Sequence of chain 2.A:
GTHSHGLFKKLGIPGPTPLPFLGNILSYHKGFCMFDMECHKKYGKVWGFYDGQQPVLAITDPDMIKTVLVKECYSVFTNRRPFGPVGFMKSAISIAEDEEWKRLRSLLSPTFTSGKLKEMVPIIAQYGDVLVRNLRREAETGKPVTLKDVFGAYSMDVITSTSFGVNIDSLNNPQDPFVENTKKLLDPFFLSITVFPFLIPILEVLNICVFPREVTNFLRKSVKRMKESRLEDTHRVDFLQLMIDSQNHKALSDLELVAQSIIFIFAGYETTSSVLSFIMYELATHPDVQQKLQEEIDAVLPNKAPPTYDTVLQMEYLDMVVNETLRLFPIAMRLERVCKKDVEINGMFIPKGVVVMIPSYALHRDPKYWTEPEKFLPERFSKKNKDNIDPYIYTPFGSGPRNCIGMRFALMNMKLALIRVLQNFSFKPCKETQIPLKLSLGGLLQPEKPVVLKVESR

A protein and the small-molecule ligand that binds it are described below.
Small molecule (SMILES): O=C(N[C@@H](Cc1ccncc1)C(=O)NCc1ccc2-c3ccccn3->[Ir+]34(c5ccccc5-c5ccc6ccccc6n->35)(c3ccccc3-c3ccc5ccccc5n->43)<-n2c1)c1ccccc1

Binding-site contacts:
Ligand atom C25 contacts residue ILE100 of chain 2.A at 3.1 Å (hydrophobic).
Ligand atom C57 contacts residue ALA285 of chain 2.A at 3.5 Å (hydrophobic).
Ligand atom C62 contacts residue SER99 of chain 2.A at 3.8 Å.
Ligand atom C09 contacts residue VAL220 of chain 2.A at 3.8 Å (hydrophobic).
Ligand atom C44 contacts residue PRO90 of chain 2.A at 3.2 Å (hydrophobic).
Ligand atom C66 contacts residue ARG85 of chain 2.A at 3.4 Å.
Ligand atom C19 contacts residue ARG86 of chain 2.A at 3.6 Å.
Ligand atom C40 contacts residue VAL220 of chain 2.A at 3.1 Å (hydrophobic).
Ligand atom C11 contacts residue PHE284 of chain 2.A at 3.8 Å (hydrophobic).
Ligand atom C45 contacts residue GLY89 of chain 2.A at 3.5 Å.
Ligand atom C22 contacts residue ILE100 of chain 2.A at 3.7 Å (hydrophobic).
Ligand atom C59 contacts residue HEM1 of chain 2.B at 2.9 Å.
Ligand atom C45 contacts residue VAL91 of chain 2.A at 3.0 Å (hydrophobic).
Ligand atom C44 contacts residue VAL91 of chain 2.A at 2.7 Å (hydrophobic).
Ligand atom C01 contacts residue ILE100 of chain 2.A at 3.7 Å (hydrophobic).
Ligand atom C40 contacts residue PHE200 of chain 2.A at 3.6 Å (hydrophobic).
Ligand atom C39 contacts residue PHE200 of chain 2.A at 3.3 Å (hydrophobic).
Ligand atom O51 contacts residue GLU288 of chain 2.A at 3.4 Å (salt-bridge).
Ligand atom C30 contacts residue PHE200 of chain 2.A at 3.6 Å (hydrophobic).
Ligand atom C38 contacts residue PHE200 of chain 2.A at 3.7 Å (hydrophobic).
Ligand atom C24 contacts residue ILE100 of chain 2.A at 3.2 Å (hydrophobic).
Ligand atom C60 contacts residue THR289 of chain 2.A at 3.5 Å.
Ligand atom C61 contacts residue ALA285 of chain 2.A at 3.5 Å (hydrophobic).
Ligand atom C35 contacts residue PHE200 of chain 2.A at 3.7 Å (hydrophobic).
Ligand atom C65 contacts residue ARG85 of chain 2.A at 3.6 Å.
Ligand atom C44 contacts residue GLY89 of chain 2.A at 3.6 Å.
Ligand atom C25 contacts residue PHE88 of chain 2.A at 3.3 Å (hydrophobic).
Ligand atom C28 contacts residue GLY89 of chain 2.A at 3.4 Å.
Ligand atom C41 contacts residue VAL220 of chain 2.A at 3.0 Å (hydrophobic).
Ligand atom C57 contacts residue HEM1 of chain 2.B at 3.2 Å.
Ligand atom N23 contacts residue ILE100 of chain 2.A at 3.7 Å.
Ligand atom C48 contacts residue GLU288 of chain 2.A at 3.6 Å.
Ligand atom C21 contacts residue ILE100 of chain 2.A at 3.2 Å (hydrophobic).
Ligand atom C43 contacts residue PRO90 of chain 2.A at 3.3 Å (hydrophobic).
Ligand atom N58 contacts residue HEM1 of chain 2.B at 2.2 Å.
Ligand atom C18 contacts residue ILE100 of chain 2.A at 3.7 Å (hydrophobic).
Ligand atom C43 contacts residue VAL91 of chain 2.A at 3.8 Å (hydrophobic).
Ligand atom C05 contacts residue ILE281 of chain 2.A at 3.8 Å (hydrophobic).
Ligand atom C31 contacts residue GLY89 of chain 2.A at 2.9 Å.
Ligand atom C11 contacts residue PHE221 of chain 2.A at 3.8 Å (hydrophobic).